This small molecule binds to this protein.
Small molecule (SMILES): CC(=O)N[C@@H]1[C@@H](O)[C@H](O)[C@@H](CO)O[C@H]1O

Sequence of chain 1.C:
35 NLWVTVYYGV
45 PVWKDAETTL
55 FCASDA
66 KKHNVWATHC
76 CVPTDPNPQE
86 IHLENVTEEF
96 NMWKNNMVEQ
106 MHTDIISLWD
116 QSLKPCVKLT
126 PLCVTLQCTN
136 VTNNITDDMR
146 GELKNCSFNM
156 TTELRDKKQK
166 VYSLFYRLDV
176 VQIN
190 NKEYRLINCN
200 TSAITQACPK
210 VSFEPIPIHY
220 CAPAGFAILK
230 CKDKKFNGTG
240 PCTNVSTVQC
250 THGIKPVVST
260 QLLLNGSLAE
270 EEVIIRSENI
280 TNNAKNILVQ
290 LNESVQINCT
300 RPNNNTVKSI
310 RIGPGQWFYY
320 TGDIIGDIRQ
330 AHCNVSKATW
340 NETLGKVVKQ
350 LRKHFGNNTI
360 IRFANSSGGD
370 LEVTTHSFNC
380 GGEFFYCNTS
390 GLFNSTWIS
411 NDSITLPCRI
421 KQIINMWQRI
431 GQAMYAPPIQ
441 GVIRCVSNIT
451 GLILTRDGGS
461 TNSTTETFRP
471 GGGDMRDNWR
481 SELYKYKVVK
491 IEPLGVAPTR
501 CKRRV

Binding-site contacts:
Ligand atom C1 contacts residue THR280 of chain 1.C at 3.3 Å.
Ligand atom O5 contacts residue ASN281 of chain 1.C at 3.9 Å.
Ligand atom O5 contacts residue THR280 of chain 1.C at 3.0 Å (h-bond).
Ligand atom C4 contacts residue ASN278 of chain 1.C at 4.3 Å.
Ligand atom C1 contacts residue ASN278 of chain 1.C at 1.5 Å.
Ligand atom C3 contacts residue ASN278 of chain 1.C at 3.9 Å.
Ligand atom C5 contacts residue ASN278 of chain 1.C at 3.9 Å.
Ligand atom O7 contacts residue ASN278 of chain 1.C at 3.8 Å.
Ligand atom N2 contacts residue ASN278 of chain 1.C at 3.0 Å (h-bond).
Ligand atom C5 contacts residue THR280 of chain 1.C at 3.7 Å.
Ligand atom C6 contacts residue THR280 of chain 1.C at 4.1 Å.
Ligand atom O5 contacts residue ASN278 of chain 1.C at 2.5 Å (h-bond).
Ligand atom C7 contacts residue ASN278 of chain 1.C at 3.7 Å.
Ligand atom C2 contacts residue ASN278 of chain 1.C at 2.6 Å.